Sequence of chain 1.A:
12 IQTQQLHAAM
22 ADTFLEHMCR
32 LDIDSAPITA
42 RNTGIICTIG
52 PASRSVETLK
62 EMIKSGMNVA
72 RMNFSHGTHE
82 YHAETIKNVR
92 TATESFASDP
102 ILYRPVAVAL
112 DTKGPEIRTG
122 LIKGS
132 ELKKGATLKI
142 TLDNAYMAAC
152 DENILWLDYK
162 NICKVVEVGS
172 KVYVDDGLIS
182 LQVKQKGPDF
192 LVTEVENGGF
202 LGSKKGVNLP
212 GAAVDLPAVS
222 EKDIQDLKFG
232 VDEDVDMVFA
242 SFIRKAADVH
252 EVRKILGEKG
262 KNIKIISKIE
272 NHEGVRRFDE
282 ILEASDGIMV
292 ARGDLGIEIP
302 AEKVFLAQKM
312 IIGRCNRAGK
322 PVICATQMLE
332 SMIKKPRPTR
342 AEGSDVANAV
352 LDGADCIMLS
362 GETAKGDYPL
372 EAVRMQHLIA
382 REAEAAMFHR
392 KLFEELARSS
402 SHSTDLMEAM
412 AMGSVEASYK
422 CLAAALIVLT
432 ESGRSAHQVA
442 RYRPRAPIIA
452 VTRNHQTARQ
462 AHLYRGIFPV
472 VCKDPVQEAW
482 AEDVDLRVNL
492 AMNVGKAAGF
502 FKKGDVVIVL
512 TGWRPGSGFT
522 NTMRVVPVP

Binding-site contacts:
Ligand atom CA contacts residue MN1 of chain 1.C at 2.9 Å.
Ligand atom CA contacts residue LYS269 of chain 1.A at 4.0 Å.
Ligand atom C contacts residue ASP295 of chain 1.A at 3.4 Å.
Ligand atom OXT contacts residue ALA292 of chain 1.A at 4.4 Å.
Ligand atom O3 contacts residue ASP295 of chain 1.A at 4.1 Å.
Ligand atom O contacts residue ARG293 of chain 1.A at 3.7 Å.
Ligand atom OXT contacts residue MN1 of chain 1.C at 2.1 Å.
Ligand atom O3 contacts residue ALA292 of chain 1.A at 4.2 Å.
Ligand atom O3 contacts residue LYS269 of chain 1.A at 3.3 Å (salt-bridge).
Ligand atom O3 contacts residue GLU271 of chain 1.A at 2.8 Å (salt-bridge).
Ligand atom CB contacts residue LYS269 of chain 1.A at 4.2 Å.
Ligand atom CB contacts residue ALA292 of chain 1.A at 3.7 Å (hydrophobic).
Ligand atom O contacts residue MN1 of chain 1.C at 4.3 Å.
Ligand atom CA contacts residue ALA292 of chain 1.A at 3.8 Å (hydrophobic).
Ligand atom OXT contacts residue ASP295 of chain 1.A at 2.6 Å (salt-bridge).
Ligand atom OXT contacts residue GLU271 of chain 1.A at 3.4 Å (salt-bridge).
Ligand atom C contacts residue THR327 of chain 1.A at 3.9 Å.
Ligand atom CB contacts residue THR327 of chain 1.A at 3.1 Å.
Ligand atom O contacts residue ASP295 of chain 1.A at 3.0 Å (salt-bridge).
Ligand atom OXT contacts residue GLY294 of chain 1.A at 3.8 Å.
Ligand atom O contacts residue THR327 of chain 1.A at 3.0 Å (h-bond).
Ligand atom CB contacts residue MN1 of chain 1.C at 4.4 Å.
Ligand atom O contacts residue GLY294 of chain 1.A at 2.6 Å (h-bond).
Ligand atom CB contacts residue MET290 of chain 1.A at 3.6 Å (hydrophobic).
Ligand atom C contacts residue ALA292 of chain 1.A at 3.9 Å (hydrophobic).
Ligand atom O contacts residue ALA292 of chain 1.A at 3.6 Å.
Ligand atom CA contacts residue THR327 of chain 1.A at 4.0 Å.
Ligand atom CA contacts residue GLU271 of chain 1.A at 3.6 Å.
Ligand atom C contacts residue GLY294 of chain 1.A at 3.7 Å.
Ligand atom C contacts residue GLU271 of chain 1.A at 3.9 Å.
Ligand atom O3 contacts residue MN1 of chain 1.C at 2.1 Å.
Ligand atom C contacts residue MN1 of chain 1.C at 3.0 Å.

The protein below binds the small molecule below.
Small molecule (SMILES): CC(=O)C(=O)O